Sequence of chain 1.A:
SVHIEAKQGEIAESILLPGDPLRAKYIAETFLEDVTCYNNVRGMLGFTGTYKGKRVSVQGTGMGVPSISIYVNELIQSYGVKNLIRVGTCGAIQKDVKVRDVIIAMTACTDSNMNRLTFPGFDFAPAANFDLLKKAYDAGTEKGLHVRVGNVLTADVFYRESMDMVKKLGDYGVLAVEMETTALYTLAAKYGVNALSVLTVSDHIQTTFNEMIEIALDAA

Binding-site contacts:
Ligand atom N3 contacts residue MET180 of chain 1.B at 3.5 Å.
Ligand atom O2' contacts residue MET180 of chain 1.B at 2.9 Å (h-bond).
Ligand atom O3' contacts residue MET64 of chain 1.B at 3.6 Å.
Ligand atom C1' contacts residue THR90 of chain 1.B at 3.4 Å.
Ligand atom C4' contacts residue SO41 of chain 1.E at 3.5 Å.
Ligand atom O2' contacts residue SO41 of chain 1.E at 3.1 Å (h-bond).
Ligand atom C2' contacts residue MET180 of chain 1.B at 3.5 Å (hydrophobic).
Ligand atom O2' contacts residue THR90 of chain 1.B at 3.6 Å.
Ligand atom N9 contacts residue THR90 of chain 1.B at 3.7 Å.
Ligand atom O2' contacts residue ARG87 of chain 1.B at 3.0 Å (salt-bridge).
Ligand atom C4' contacts residue ARG43 of chain 1.A at 3.5 Å.
Ligand atom C2' contacts residue SO41 of chain 1.E at 3.6 Å.
Ligand atom C6 contacts residue PHE159 of chain 1.B at 3.6 Å (hydrophobic).
Ligand atom C2 contacts residue PHE159 of chain 1.B at 3.4 Å (hydrophobic).
Ligand atom C1' contacts residue SO41 of chain 1.E at 3.3 Å.
Ligand atom N1 contacts residue PHE159 of chain 1.B at 3.5 Å.
Ligand atom N7 contacts residue GLY92 of chain 1.B at 3.5 Å (h-bond).
Ligand atom N6 contacts residue GLY92 of chain 1.B at 3.7 Å.
Ligand atom C5' contacts residue MET64 of chain 1.B at 3.7 Å (hydrophobic).
Ligand atom O4' contacts residue ARG43 of chain 1.A at 3.4 Å (salt-bridge).
Ligand atom O4' contacts residue THR90 of chain 1.B at 3.3 Å (h-bond).
Ligand atom C8 contacts residue CYS91 of chain 1.B at 3.5 Å (hydrophobic).
Ligand atom C3' contacts residue SO41 of chain 1.E at 3.6 Å.
Ligand atom C3' contacts residue GLU181 of chain 1.B at 3.6 Å.
Ligand atom N3 contacts residue PHE159 of chain 1.B at 3.7 Å.
Ligand atom N6 contacts residue ASP204 of chain 1.B at 3.0 Å (salt-bridge).
Ligand atom N3 contacts residue GLU179 of chain 1.B at 3.7 Å.
Ligand atom C8 contacts residue THR90 of chain 1.B at 3.2 Å.
Ligand atom O3' contacts residue SO41 of chain 1.E at 2.6 Å (h-bond).
Ligand atom O5' contacts residue HIS4 of chain 1.A at 2.6 Å.
Ligand atom N7 contacts residue CYS91 of chain 1.B at 3.4 Å.
Ligand atom C5 contacts residue VAL178 of chain 1.B at 3.7 Å (hydrophobic).
Ligand atom C5' contacts residue HIS4 of chain 1.A at 3.5 Å.
Ligand atom O2' contacts residue GLU179 of chain 1.B at 3.3 Å.
Ligand atom O4' contacts residue SO41 of chain 1.E at 3.5 Å (h-bond).
Ligand atom N7 contacts residue ASP204 of chain 1.B at 2.9 Å (salt-bridge).
Ligand atom O5' contacts residue PHE159 of chain 1.B at 3.3 Å.
Ligand atom O3' contacts residue GLU181 of chain 1.B at 2.6 Å (salt-bridge).
Ligand atom C5' contacts residue PHE159 of chain 1.B at 3.7 Å (hydrophobic).
Ligand atom O2' contacts residue GLU181 of chain 1.B at 2.8 Å (salt-bridge).

Sequence of chain 1.B:
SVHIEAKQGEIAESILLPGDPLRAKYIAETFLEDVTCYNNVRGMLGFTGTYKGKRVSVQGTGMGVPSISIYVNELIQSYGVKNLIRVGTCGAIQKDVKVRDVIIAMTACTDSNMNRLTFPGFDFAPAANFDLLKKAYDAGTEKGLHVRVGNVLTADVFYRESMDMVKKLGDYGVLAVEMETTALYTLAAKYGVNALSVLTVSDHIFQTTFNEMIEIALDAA

The small molecule below binds the protein below.
Small molecule (SMILES): Nc1ncnc2c1ncn2[C@@H]1O[C@H](CO)[C@@H](O)[C@H]1O